Sequence of chain 1.J:
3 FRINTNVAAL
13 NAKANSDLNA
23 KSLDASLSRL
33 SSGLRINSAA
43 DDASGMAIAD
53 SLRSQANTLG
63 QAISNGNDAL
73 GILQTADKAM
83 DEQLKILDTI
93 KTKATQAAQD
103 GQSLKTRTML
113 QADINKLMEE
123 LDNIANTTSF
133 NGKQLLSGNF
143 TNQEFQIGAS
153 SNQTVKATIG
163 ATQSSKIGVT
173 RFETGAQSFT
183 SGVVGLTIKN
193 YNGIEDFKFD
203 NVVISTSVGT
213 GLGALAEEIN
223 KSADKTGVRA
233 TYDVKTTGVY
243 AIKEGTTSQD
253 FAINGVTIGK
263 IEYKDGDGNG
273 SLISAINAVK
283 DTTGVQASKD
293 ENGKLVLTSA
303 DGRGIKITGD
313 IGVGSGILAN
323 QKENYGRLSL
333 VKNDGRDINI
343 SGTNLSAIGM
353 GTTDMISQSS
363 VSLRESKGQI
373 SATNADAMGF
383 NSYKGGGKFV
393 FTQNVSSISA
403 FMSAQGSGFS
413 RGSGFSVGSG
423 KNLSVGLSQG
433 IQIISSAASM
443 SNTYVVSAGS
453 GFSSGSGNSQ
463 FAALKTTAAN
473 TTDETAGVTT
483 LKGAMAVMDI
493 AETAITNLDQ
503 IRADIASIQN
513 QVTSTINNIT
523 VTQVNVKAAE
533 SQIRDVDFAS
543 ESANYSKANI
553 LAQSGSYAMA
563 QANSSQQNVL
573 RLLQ

Binding-site contacts:
Ligand atom O1A contacts residue ALA440 of chain 1.J at 3.5 Å (h-bond).
Ligand atom C3 contacts residue SER441 of chain 1.J at 2.0 Å.
Ligand atom O6 contacts residue SER441 of chain 1.J at 2.8 Å (h-bond).
Ligand atom O4 contacts residue SER441 of chain 1.J at 3.9 Å.
Ligand atom O1A contacts residue SER441 of chain 1.J at 2.2 Å (h-bond).
Ligand atom C2 contacts residue SER441 of chain 1.J at 1.4 Å.
Ligand atom O1B contacts residue SER441 of chain 1.J at 3.3 Å (h-bond).
Ligand atom C5 contacts residue SER441 of chain 1.J at 4.1 Å.
Ligand atom C1 contacts residue SER441 of chain 1.J at 2.1 Å.
Ligand atom C6 contacts residue SER441 of chain 1.J at 3.8 Å.
Ligand atom C4 contacts residue SER441 of chain 1.J at 3.4 Å.

A small-molecule ligand and the protein it binds are described below.
Small molecule (SMILES): C[C@H](O)[C@H](N)[C@@H]1O[C@](O)(C(=O)O)C[C@H](O)[C@@H]1N